Sequence of chain 1.A:
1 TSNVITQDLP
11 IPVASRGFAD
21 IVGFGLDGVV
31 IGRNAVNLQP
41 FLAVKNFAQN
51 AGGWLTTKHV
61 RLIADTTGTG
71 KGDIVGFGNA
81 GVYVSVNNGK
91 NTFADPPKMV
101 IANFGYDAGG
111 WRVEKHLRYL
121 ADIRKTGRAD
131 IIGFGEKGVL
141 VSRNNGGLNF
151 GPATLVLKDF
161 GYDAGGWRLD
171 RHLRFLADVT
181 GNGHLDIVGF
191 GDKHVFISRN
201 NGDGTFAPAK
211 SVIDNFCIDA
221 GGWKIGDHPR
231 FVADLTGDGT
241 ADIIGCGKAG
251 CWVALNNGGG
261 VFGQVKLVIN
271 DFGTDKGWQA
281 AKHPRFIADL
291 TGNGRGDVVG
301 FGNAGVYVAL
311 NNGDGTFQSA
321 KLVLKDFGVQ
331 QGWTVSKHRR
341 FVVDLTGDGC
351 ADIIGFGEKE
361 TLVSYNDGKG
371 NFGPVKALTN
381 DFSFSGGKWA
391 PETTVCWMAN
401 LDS

This small molecule binds to this protein.
Small molecule (SMILES): CC(=O)N[C@@H]1[C@@H](O)[C@H](O)[C@@H](CO)O[C@H]1O

Binding-site contacts:
Ligand atom O3 contacts residue ASP271 of chain 1.A at 2.6 Å (salt-bridge).
Ligand atom C1 contacts residue LYS276 of chain 1.A at 3.9 Å.
Ligand atom N2 contacts residue LYS276 of chain 1.A at 2.8 Å (salt-bridge).
Ligand atom O6 contacts residue TYR307 of chain 1.A at 2.6 Å (h-bond).
Ligand atom C3 contacts residue TRP278 of chain 1.A at 3.7 Å (hydrophobic).
Ligand atom C7 contacts residue ASN303 of chain 1.A at 3.9 Å.
Ligand atom C8 contacts residue GLY277 of chain 1.A at 3.8 Å.
Ligand atom O4 contacts residue LYS276 of chain 1.A at 3.9 Å.
Ligand atom C2 contacts residue LYS276 of chain 1.A at 3.6 Å.
Ligand atom C8 contacts residue GLY302 of chain 1.A at 4.0 Å.
Ligand atom C4 contacts residue TYR307 of chain 1.A at 3.9 Å (hydrophobic).
Ligand atom C8 contacts residue TRP278 of chain 1.A at 3.6 Å (hydrophobic).
Ligand atom O7 contacts residue GLY302 of chain 1.A at 3.5 Å.
Ligand atom O7 contacts residue TYR307 of chain 1.A at 4.1 Å.
Ligand atom C3 contacts residue ASP271 of chain 1.A at 3.5 Å.
Ligand atom O4 contacts residue ASP271 of chain 1.A at 2.5 Å (salt-bridge).
Ligand atom C7 contacts residue LYS276 of chain 1.A at 3.7 Å.
Ligand atom C8 contacts residue ASN303 of chain 1.A at 3.9 Å.
Ligand atom C7 contacts residue GLY302 of chain 1.A at 4.1 Å.
Ligand atom O5 contacts residue TYR307 of chain 1.A at 3.6 Å.
Ligand atom C2 contacts residue TRP278 of chain 1.A at 4.0 Å (hydrophobic).
Ligand atom O7 contacts residue ASN303 of chain 1.A at 3.0 Å (h-bond).
Ligand atom O1 contacts residue ASN303 of chain 1.A at 4.4 Å.
Ligand atom C5 contacts residue TYR307 of chain 1.A at 3.9 Å (hydrophobic).
Ligand atom C7 contacts residue TRP278 of chain 1.A at 3.6 Å (hydrophobic).
Ligand atom C2 contacts residue TYR307 of chain 1.A at 4.3 Å (hydrophobic).
Ligand atom C8 contacts residue HIS283 of chain 1.A at 3.8 Å.
Ligand atom O3 contacts residue LYS276 of chain 1.A at 4.2 Å.
Ligand atom N2 contacts residue TRP278 of chain 1.A at 3.3 Å (h-bond).
Ligand atom C3 contacts residue LYS276 of chain 1.A at 3.7 Å.
Ligand atom C8 contacts residue LYS276 of chain 1.A at 3.7 Å.
Ligand atom O7 contacts residue TRP278 of chain 1.A at 4.2 Å.
Ligand atom C4 contacts residue ASP271 of chain 1.A at 3.6 Å.
Ligand atom O1 contacts residue LYS276 of chain 1.A at 4.2 Å.
Ligand atom O3 contacts residue TRP278 of chain 1.A at 2.7 Å (h-bond).
Ligand atom C6 contacts residue TYR307 of chain 1.A at 3.8 Å (hydrophobic).